This protein binds this small molecule.
Small molecule (SMILES): CC(=O)N[C@@H]1[C@@H](O)[C@H](O)[C@@H](CO)O[C@H]1O

Binding-site contacts:
Ligand atom C8 contacts residue LYS304 of chain 1.K at 4.2 Å.
Ligand atom C8 contacts residue ASN308 of chain 1.K at 4.4 Å.
Ligand atom C6 contacts residue TRP364 of chain 1.K at 3.4 Å (hydrophobic).
Ligand atom O5 contacts residue TRP364 of chain 1.K at 3.6 Å.
Ligand atom O5 contacts residue ASN308 of chain 1.K at 2.4 Å (h-bond).
Ligand atom O7 contacts residue ASN308 of chain 1.K at 3.2 Å (h-bond).
Ligand atom C5 contacts residue ASN308 of chain 1.K at 3.7 Å.
Ligand atom C4 contacts residue ASN308 of chain 1.K at 4.2 Å.
Ligand atom C1 contacts residue TRP364 of chain 1.K at 4.4 Å (hydrophobic).
Ligand atom C7 contacts residue ASN308 of chain 1.K at 3.2 Å.
Ligand atom C2 contacts residue ASN308 of chain 1.K at 2.5 Å.
Ligand atom C3 contacts residue ASN308 of chain 1.K at 3.8 Å.
Ligand atom C1 contacts residue ASN308 of chain 1.K at 1.4 Å.
Ligand atom N2 contacts residue ASN308 of chain 1.K at 2.9 Å (h-bond).
Ligand atom C5 contacts residue TRP364 of chain 1.K at 3.6 Å (hydrophobic).

Sequence of chain 1.K:
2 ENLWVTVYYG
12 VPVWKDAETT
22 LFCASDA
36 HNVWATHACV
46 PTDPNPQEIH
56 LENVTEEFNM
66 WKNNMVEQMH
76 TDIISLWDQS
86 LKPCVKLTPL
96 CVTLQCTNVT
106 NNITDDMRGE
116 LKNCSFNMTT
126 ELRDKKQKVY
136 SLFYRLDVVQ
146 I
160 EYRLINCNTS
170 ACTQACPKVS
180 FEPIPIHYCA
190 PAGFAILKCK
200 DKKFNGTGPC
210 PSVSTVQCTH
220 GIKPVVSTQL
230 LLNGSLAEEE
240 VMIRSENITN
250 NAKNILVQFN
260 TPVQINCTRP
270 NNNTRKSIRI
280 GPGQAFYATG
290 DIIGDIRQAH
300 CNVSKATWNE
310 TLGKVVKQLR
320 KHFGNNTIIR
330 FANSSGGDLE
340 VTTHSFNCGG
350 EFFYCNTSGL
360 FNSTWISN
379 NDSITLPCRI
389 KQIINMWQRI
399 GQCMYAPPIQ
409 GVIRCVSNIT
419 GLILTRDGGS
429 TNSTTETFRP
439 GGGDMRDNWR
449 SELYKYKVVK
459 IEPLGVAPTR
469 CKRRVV